Binding-site contacts:
Ligand atom O5 contacts residue ASN528 of chain 1.A at 2.4 Å (h-bond).
Ligand atom O7 contacts residue ASN528 of chain 1.A at 4.2 Å.
Ligand atom N2 contacts residue SER402 of chain 1.A at 3.8 Å.
Ligand atom C7 contacts residue ASN528 of chain 1.A at 3.4 Å.
Ligand atom C1 contacts residue ASN528 of chain 1.A at 1.4 Å.
Ligand atom C6 contacts residue ILE403 of chain 1.A at 4.5 Å (hydrophobic).
Ligand atom C1 contacts residue SER402 of chain 1.A at 4.5 Å.
Ligand atom C6 contacts residue SER402 of chain 1.A at 3.9 Å.
Ligand atom O6 contacts residue SER402 of chain 1.A at 4.5 Å.
Ligand atom N2 contacts residue ASN528 of chain 1.A at 2.8 Å (h-bond).
Ligand atom C3 contacts residue ASN528 of chain 1.A at 3.8 Å.
Ligand atom C8 contacts residue ASN528 of chain 1.A at 3.4 Å.
Ligand atom C4 contacts residue ASN528 of chain 1.A at 4.3 Å.
Ligand atom C5 contacts residue SER402 of chain 1.A at 4.5 Å.
Ligand atom C7 contacts residue SER402 of chain 1.A at 4.3 Å.
Ligand atom C2 contacts residue ASN528 of chain 1.A at 2.5 Å.
Ligand atom C8 contacts residue SER402 of chain 1.A at 3.6 Å.
Ligand atom C5 contacts residue ASN528 of chain 1.A at 3.6 Å.
Ligand atom O6 contacts residue ILE403 of chain 1.A at 4.2 Å.

This small molecule binds to this protein.
Small molecule (SMILES): CC(=O)N[C@H]1[C@H](O[C@H]2[C@H](O)[C@@H](NC(C)=O)CO[C@@H]2CO)O[C@H](CO)[C@@H](O[C@@H]2O[C@H](CO)[C@@H](O)[C@H](O)[C@@H]2O)[C@@H]1O

Sequence of chain 1.A:
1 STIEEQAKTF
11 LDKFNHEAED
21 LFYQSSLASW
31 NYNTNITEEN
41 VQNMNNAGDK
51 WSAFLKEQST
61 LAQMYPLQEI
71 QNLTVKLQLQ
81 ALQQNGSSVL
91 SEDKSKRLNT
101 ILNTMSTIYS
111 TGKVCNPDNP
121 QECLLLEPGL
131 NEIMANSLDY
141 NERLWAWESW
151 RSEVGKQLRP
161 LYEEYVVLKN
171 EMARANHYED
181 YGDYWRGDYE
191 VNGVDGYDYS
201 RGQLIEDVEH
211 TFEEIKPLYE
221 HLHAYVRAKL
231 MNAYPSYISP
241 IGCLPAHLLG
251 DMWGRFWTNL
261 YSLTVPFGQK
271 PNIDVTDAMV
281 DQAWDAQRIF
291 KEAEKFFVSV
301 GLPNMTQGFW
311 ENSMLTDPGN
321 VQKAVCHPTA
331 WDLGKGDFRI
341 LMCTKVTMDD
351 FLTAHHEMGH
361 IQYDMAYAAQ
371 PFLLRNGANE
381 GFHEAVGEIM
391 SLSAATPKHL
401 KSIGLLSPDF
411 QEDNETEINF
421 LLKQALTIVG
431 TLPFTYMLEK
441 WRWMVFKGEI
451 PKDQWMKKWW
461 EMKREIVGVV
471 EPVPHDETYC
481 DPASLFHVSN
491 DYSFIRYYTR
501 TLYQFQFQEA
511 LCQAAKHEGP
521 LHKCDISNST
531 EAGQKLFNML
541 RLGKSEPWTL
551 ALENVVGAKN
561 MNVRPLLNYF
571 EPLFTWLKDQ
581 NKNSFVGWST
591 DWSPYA